Binding-site contacts:
Ligand atom O5 contacts residue THR1100 of chain 1.C at 2.7 Å (h-bond).
Ligand atom O5 contacts residue ASN1098 of chain 1.C at 2.4 Å (h-bond).
Ligand atom O3 contacts residue ASN1098 of chain 1.C at 3.1 Å (h-bond).
Ligand atom C4 contacts residue HIS1101 of chain 1.C at 3.4 Å.
Ligand atom O5 contacts residue HIS1101 of chain 1.C at 3.7 Å.
Ligand atom O6 contacts residue HIS1101 of chain 1.C at 3.1 Å (h-bond).
Ligand atom N2 contacts residue ASN1098 of chain 1.C at 3.7 Å.
Ligand atom C5 contacts residue HIS1101 of chain 1.C at 4.2 Å.
Ligand atom C6 contacts residue THR1100 of chain 1.C at 3.3 Å.
Ligand atom C5 contacts residue THR1100 of chain 1.C at 3.5 Å.
Ligand atom O3 contacts residue HIS1101 of chain 1.C at 3.7 Å.
Ligand atom O7 contacts residue HIS1101 of chain 1.C at 3.3 Å.
Ligand atom C3 contacts residue HIS1101 of chain 1.C at 4.1 Å.
Ligand atom C1 contacts residue HIS1101 of chain 1.C at 3.4 Å.
Ligand atom C7 contacts residue HIS1101 of chain 1.C at 4.0 Å.
Ligand atom O3 contacts residue PHE1103 of chain 1.C at 4.0 Å.
Ligand atom C7 contacts residue ASN1098 of chain 1.C at 4.1 Å.
Ligand atom O7 contacts residue ASN1098 of chain 1.C at 3.5 Å.
Ligand atom C4 contacts residue ASN1098 of chain 1.C at 3.3 Å.
Ligand atom C1 contacts residue ASN1098 of chain 1.C at 1.4 Å.
Ligand atom C6 contacts residue HIS1101 of chain 1.C at 4.2 Å.
Ligand atom C4 contacts residue THR1100 of chain 1.C at 4.2 Å.
Ligand atom C3 contacts residue ASN1098 of chain 1.C at 3.1 Å.
Ligand atom C1 contacts residue THR1100 of chain 1.C at 3.6 Å.
Ligand atom O6 contacts residue THR1100 of chain 1.C at 2.5 Å (h-bond).
Ligand atom C2 contacts residue ASN1098 of chain 1.C at 2.5 Å.
Ligand atom O4 contacts residue HIS1101 of chain 1.C at 3.9 Å.
Ligand atom C5 contacts residue ASN1098 of chain 1.C at 3.4 Å.

Sequence of chain 1.C:
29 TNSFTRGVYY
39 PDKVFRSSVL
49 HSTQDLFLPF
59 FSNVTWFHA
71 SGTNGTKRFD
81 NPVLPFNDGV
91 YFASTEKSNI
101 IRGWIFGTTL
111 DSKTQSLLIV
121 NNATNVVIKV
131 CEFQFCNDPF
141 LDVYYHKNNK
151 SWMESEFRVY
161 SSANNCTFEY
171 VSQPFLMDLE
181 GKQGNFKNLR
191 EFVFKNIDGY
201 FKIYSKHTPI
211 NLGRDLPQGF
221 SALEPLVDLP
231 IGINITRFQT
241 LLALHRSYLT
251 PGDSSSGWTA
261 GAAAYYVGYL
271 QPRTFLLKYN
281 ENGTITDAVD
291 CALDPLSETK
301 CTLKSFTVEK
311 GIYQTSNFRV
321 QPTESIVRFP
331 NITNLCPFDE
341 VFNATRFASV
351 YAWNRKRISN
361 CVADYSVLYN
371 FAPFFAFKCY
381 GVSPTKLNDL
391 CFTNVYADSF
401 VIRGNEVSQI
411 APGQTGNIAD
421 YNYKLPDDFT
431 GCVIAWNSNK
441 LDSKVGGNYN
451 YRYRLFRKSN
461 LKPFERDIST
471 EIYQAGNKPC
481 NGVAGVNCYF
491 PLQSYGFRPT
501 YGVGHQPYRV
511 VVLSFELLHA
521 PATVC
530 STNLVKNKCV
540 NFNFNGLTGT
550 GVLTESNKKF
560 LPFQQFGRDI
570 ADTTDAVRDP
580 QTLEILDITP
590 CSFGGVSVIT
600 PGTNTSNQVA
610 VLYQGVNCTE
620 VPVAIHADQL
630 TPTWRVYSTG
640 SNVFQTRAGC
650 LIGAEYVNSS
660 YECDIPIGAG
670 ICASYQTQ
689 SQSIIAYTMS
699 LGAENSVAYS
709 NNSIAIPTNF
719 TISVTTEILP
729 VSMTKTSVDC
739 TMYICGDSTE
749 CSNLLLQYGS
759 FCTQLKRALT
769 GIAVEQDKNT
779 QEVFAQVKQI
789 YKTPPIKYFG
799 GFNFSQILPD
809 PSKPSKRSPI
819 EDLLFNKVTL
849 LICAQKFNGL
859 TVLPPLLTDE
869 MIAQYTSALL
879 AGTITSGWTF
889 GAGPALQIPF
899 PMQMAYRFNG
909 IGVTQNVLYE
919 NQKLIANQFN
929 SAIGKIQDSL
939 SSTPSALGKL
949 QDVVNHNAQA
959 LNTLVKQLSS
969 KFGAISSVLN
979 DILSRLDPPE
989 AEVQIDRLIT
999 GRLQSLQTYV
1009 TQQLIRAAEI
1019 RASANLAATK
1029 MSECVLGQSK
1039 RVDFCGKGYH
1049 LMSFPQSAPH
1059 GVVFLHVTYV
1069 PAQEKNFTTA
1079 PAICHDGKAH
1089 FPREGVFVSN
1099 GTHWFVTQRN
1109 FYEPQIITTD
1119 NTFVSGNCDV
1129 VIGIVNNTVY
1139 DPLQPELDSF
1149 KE

The small molecule below binds the protein below.
Small molecule (SMILES): CC(=O)N[C@H]1[C@H](O[C@H]2[C@H](O)[C@@H](NC(C)=O)CO[C@@H]2CO)O[C@H](CO)[C@@H](O)[C@@H]1O